Sequence of chain 43.A:
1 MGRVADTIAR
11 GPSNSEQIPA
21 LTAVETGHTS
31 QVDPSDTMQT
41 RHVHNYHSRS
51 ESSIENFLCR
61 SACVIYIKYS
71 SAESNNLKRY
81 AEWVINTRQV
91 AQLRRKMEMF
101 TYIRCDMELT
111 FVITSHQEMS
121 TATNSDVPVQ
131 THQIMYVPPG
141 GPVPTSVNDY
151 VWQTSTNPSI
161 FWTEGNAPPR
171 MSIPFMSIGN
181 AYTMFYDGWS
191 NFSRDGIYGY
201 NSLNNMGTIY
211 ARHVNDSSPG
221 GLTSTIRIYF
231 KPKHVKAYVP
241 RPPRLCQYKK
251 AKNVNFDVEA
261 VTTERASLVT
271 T

Binding-site contacts:
Ligand atom N1 contacts residue PHE236 of chain 20.C at 3.6 Å.
Ligand atom C14 contacts residue TYR66 of chain 20.A at 3.4 Å (hydrophobic).
Ligand atom O2 contacts residue ASP234 of chain 20.C at 3.7 Å.
Ligand atom O5 contacts residue ARG212 of chain 43.A at 3.3 Å (salt-bridge).
Ligand atom C3 contacts residue ASP149 of chain 43.A at 3.5 Å.
Ligand atom O2 contacts residue PHE236 of chain 20.C at 3.4 Å (h-bond).
Ligand atom C16 contacts residue PHE236 of chain 20.C at 3.7 Å (hydrophobic).
Ligand atom O4 contacts residue ARG212 of chain 43.A at 2.8 Å (salt-bridge).
Ligand atom O5 contacts residue TYR229 of chain 20.A at 3.8 Å.
Ligand atom C8 contacts residue ASP234 of chain 20.C at 3.3 Å.
Ligand atom C3 contacts residue ASN148 of chain 43.A at 3.5 Å.
Ligand atom C20 contacts residue ARG212 of chain 43.A at 3.4 Å.
Ligand atom C6 contacts residue GLN153 of chain 43.A at 3.2 Å.
Ligand atom O1 contacts residue ASP149 of chain 43.A at 3.6 Å.
Ligand atom O4 contacts residue ARG227 of chain 20.A at 3.3 Å (salt-bridge).
Ligand atom O2 contacts residue THR235 of chain 20.C at 3.0 Å.
Ligand atom C5 contacts residue GLN153 of chain 43.A at 3.2 Å.
Ligand atom C8 contacts residue ASN148 of chain 43.A at 3.3 Å.
Ligand atom C10 contacts residue ASN148 of chain 43.A at 3.7 Å.
Ligand atom O1 contacts residue TYR150 of chain 43.A at 3.0 Å (h-bond).
Ligand atom C4 contacts residue ASN148 of chain 43.A at 3.3 Å.
Ligand atom C9 contacts residue ASP234 of chain 20.C at 3.6 Å.
Ligand atom N1 contacts residue GLN153 of chain 43.A at 2.7 Å (h-bond).
Ligand atom N1 contacts residue GLN233 of chain 20.C at 3.3 Å (h-bond).
Ligand atom C16 contacts residue THR235 of chain 20.C at 3.8 Å.
Ligand atom C9 contacts residue ASN148 of chain 43.A at 3.7 Å.
Ligand atom C20 contacts residue ARG227 of chain 20.A at 3.6 Å.
Ligand atom C13 contacts residue TYR66 of chain 20.A at 3.4 Å (hydrophobic).
Ligand atom C15 contacts residue TYR66 of chain 20.A at 3.4 Å (hydrophobic).
Ligand atom C7 contacts residue THR235 of chain 20.C at 3.8 Å.
Ligand atom C6 contacts residue PHE236 of chain 20.C at 3.5 Å (hydrophobic).
Ligand atom C1 contacts residue GLN153 of chain 43.A at 3.4 Å.
Ligand atom C2 contacts residue TYR66 of chain 20.A at 3.8 Å (hydrophobic).
Ligand atom O1 contacts residue GLN233 of chain 20.C at 3.5 Å (h-bond).
Ligand atom C10 contacts residue ASP234 of chain 20.C at 3.8 Å.
Ligand atom O5 contacts residue TRP152 of chain 43.A at 3.4 Å (h-bond).
Ligand atom O2 contacts residue GLN233 of chain 20.C at 3.0 Å.
Ligand atom C4 contacts residue ASP149 of chain 43.A at 3.5 Å.
Ligand atom O5 contacts residue ARG227 of chain 20.A at 3.5 Å (salt-bridge).
Ligand atom S1 contacts residue GLN233 of chain 20.C at 3.7 Å.

Sequence of chain 20.A:
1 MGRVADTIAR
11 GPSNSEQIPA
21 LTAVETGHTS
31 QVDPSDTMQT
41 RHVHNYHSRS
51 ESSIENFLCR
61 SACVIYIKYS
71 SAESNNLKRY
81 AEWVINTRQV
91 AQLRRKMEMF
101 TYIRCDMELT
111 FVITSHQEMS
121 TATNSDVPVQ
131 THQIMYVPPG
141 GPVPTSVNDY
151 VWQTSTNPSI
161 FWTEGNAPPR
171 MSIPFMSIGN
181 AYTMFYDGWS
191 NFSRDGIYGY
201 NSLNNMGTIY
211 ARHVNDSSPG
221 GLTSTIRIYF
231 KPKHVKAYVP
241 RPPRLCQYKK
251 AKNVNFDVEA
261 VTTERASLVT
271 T

This protein binds this small molecule.
Small molecule (SMILES): CCCOc1ccc2cc(S(=O)(=O)Nc3ccc(C(=O)O)cc3)ccc2c1

Sequence of chain 20.C:
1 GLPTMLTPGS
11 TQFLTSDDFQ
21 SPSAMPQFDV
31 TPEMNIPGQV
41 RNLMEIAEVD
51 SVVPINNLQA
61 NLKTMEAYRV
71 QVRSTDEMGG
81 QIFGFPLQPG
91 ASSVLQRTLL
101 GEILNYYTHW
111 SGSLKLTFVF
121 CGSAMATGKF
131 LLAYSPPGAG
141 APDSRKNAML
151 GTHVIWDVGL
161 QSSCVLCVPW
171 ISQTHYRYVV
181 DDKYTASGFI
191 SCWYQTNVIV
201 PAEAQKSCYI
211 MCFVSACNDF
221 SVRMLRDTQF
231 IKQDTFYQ